The small molecule below binds the protein below.
Small molecule (SMILES): N/C=N\c1c(C(=O)O)ncn1[C@@H]1O[C@H](COP(=O)(O)O)[C@@H](O)[C@H]1O

Sequence of chain 1.C:
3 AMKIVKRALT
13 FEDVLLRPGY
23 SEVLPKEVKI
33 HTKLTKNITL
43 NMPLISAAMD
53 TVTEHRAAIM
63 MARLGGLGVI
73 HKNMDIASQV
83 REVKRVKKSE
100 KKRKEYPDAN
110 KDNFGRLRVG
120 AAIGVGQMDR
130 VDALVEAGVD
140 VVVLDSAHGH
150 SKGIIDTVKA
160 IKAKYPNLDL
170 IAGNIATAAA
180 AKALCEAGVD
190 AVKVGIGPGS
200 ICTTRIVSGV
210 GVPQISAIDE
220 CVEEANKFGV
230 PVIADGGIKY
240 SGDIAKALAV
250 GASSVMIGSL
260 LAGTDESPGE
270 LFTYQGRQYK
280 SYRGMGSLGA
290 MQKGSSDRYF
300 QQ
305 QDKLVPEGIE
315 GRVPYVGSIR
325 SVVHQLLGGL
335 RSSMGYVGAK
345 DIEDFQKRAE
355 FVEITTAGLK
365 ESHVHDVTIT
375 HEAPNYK

Binding-site contacts:
Ligand atom O3 contacts residue MET255 of chain 1.C at 3.5 Å (h-bond).
Ligand atom O9 contacts residue GLY285 of chain 1.C at 2.5 Å (h-bond).
Ligand atom O9 contacts residue MET284 of chain 1.C at 3.2 Å (h-bond).
Ligand atom N1 contacts residue GLY283 of chain 1.C at 3.5 Å.
Ligand atom O7 contacts residue SER258 of chain 1.C at 2.9 Å (h-bond).
Ligand atom O7 contacts residue SER199 of chain 1.C at 2.5 Å (h-bond).
Ligand atom O6 contacts residue GLY236 of chain 1.C at 2.8 Å (h-bond).
Ligand atom O9 contacts residue SER286 of chain 1.C at 3.6 Å.
Ligand atom O9 contacts residue GLY312 of chain 1.C at 3.6 Å.
Ligand atom N3 contacts residue CYS201 of chain 1.C at 2.9 Å.
Ligand atom O4 contacts residue GLY235 of chain 1.C at 3.5 Å.
Ligand atom C9 contacts residue ILE200 of chain 1.C at 3.5 Å (hydrophobic).
Ligand atom O6 contacts residue SER199 of chain 1.C at 3.0 Å (h-bond).
Ligand atom P1 contacts residue SER199 of chain 1.C at 3.6 Å.
Ligand atom O3 contacts residue ALA49 of chain 1.C at 3.5 Å.
Ligand atom N1 contacts residue MET284 of chain 1.C at 2.9 Å (h-bond).
Ligand atom O1 contacts residue CYS201 of chain 1.C at 3.2 Å.
Ligand atom N4 contacts residue CYS201 of chain 1.C at 2.8 Å (h-bond).
Ligand atom C6 contacts residue ASP234 of chain 1.C at 3.6 Å.
Ligand atom C10 contacts residue CYS201 of chain 1.C at 2.1 Å (hydrophobic).
Ligand atom N4 contacts residue MPD1 of chain 1.GA at 2.7 Å (h-bond).
Ligand atom C1 contacts residue GLU311 of chain 1.C at 3.6 Å.
Ligand atom O7 contacts residue TYR281 of chain 1.C at 2.5 Å (h-bond).
Ligand atom N4 contacts residue THR203 of chain 1.C at 3.2 Å (h-bond).
Ligand atom C1 contacts residue GLY285 of chain 1.C at 3.7 Å.
Ligand atom C1 contacts residue GLY283 of chain 1.C at 3.6 Å.
Ligand atom C8 contacts residue TYR281 of chain 1.C at 3.6 Å (hydrophobic).
Ligand atom O1 contacts residue GLU311 of chain 1.C at 2.7 Å (salt-bridge).
Ligand atom O1 contacts residue GLY312 of chain 1.C at 3.4 Å.
Ligand atom O4 contacts residue GLY198 of chain 1.C at 3.4 Å.
Ligand atom O5 contacts residue SER258 of chain 1.C at 3.4 Å (h-bond).
Ligand atom C10 contacts residue MPD1 of chain 1.GA at 3.6 Å.
Ligand atom C2 contacts residue ILE200 of chain 1.C at 3.4 Å (hydrophobic).
Ligand atom O6 contacts residue GLY198 of chain 1.C at 3.5 Å.
Ligand atom C7 contacts residue ASP234 of chain 1.C at 3.6 Å.
Ligand atom O9 contacts residue GLY283 of chain 1.C at 3.2 Å.
Ligand atom C9 contacts residue MPD1 of chain 1.GA at 3.6 Å.
Ligand atom O2 contacts residue ASP234 of chain 1.C at 2.5 Å (salt-bridge).
Ligand atom O3 contacts residue ASP234 of chain 1.C at 2.5 Å (salt-bridge).
Ligand atom O5 contacts residue GLY257 of chain 1.C at 2.7 Å (h-bond).